Binding-site contacts:
Ligand atom F2 contacts residue MET143 of chain 12.A at 3.3 Å.
Ligand atom C5B contacts residue ILE98 of chain 12.A at 3.5 Å (hydrophobic).
Ligand atom C3A contacts residue LEU217 of chain 12.A at 3.6 Å (hydrophobic).
Ligand atom F2 contacts residue ALA166 of chain 12.A at 3.5 Å.
Ligand atom CM4 contacts residue PHE179 of chain 12.A at 3.5 Å (hydrophobic).
Ligand atom CM6 contacts residue LEU184 of chain 12.A at 3.4 Å (hydrophobic).
Ligand atom C4 contacts residue TYR190 of chain 12.A at 3.6 Å (hydrophobic).
Ligand atom O1 contacts residue MET214 of chain 12.A at 3.5 Å (h-bond).
Ligand atom N1A contacts residue PHE179 of chain 12.A at 3.6 Å.
Ligand atom F1 contacts residue TYR144 of chain 12.A at 3.3 Å.
Ligand atom C6B contacts residue ILE98 of chain 12.A at 3.7 Å (hydrophobic).
Ligand atom C5B contacts residue LEU181 of chain 12.A at 3.5 Å (hydrophobic).
Ligand atom CM4 contacts residue TYR144 of chain 12.A at 3.9 Å (hydrophobic).
Ligand atom O1A contacts residue PHE179 of chain 12.A at 3.3 Å.
Ligand atom C2B contacts residue ILE98 of chain 12.A at 3.7 Å (hydrophobic).
Ligand atom N2 contacts residue MET214 of chain 12.A at 3.8 Å.
Ligand atom CM2 contacts residue ILE77 of chain 12.A at 3.1 Å (hydrophobic).
Ligand atom C6B contacts residue LEU181 of chain 12.A at 3.3 Å (hydrophobic).
Ligand atom N1A contacts residue LEU217 of chain 12.A at 3.3 Å.
Ligand atom F3 contacts residue TYR142 of chain 12.A at 3.8 Å.
Ligand atom C3A contacts residue PHE179 of chain 12.A at 3.1 Å (hydrophobic).
Ligand atom CM3 contacts residue ASN212 of chain 12.A at 3.5 Å.
Ligand atom CM2 contacts residue ILE122 of chain 12.A at 3.8 Å (hydrophobic).
Ligand atom N1A contacts residue MET124 of chain 12.A at 3.5 Å.
Ligand atom C4 contacts residue LEU100 of chain 12.A at 3.7 Å (hydrophobic).
Ligand atom F1 contacts residue ALA166 of chain 12.A at 3.6 Å.
Ligand atom O1A contacts residue MET124 of chain 12.A at 3.2 Å.
Ligand atom C4B contacts residue ILE98 of chain 12.A at 3.8 Å (hydrophobic).
Ligand atom CM6 contacts residue LEU181 of chain 12.A at 3.5 Å (hydrophobic).
Ligand atom F2 contacts residue TYR142 of chain 12.A at 2.8 Å.
Ligand atom C2A contacts residue PHE179 of chain 12.A at 3.6 Å (hydrophobic).
Ligand atom O1B contacts residue ILE98 of chain 12.A at 3.3 Å.
Ligand atom N3A contacts residue PHE179 of chain 12.A at 3.4 Å.
Ligand atom F3 contacts residue VAL168 of chain 12.A at 3.0 Å.
Ligand atom F2 contacts residue TYR144 of chain 12.A at 3.0 Å.
Ligand atom O1A contacts residue LEU217 of chain 12.A at 3.0 Å.
Ligand atom C1B contacts residue ILE98 of chain 12.A at 3.4 Å (hydrophobic).
Ligand atom N3A contacts residue TYR144 of chain 12.A at 3.5 Å.
Ligand atom F3 contacts residue PHE179 of chain 12.A at 3.0 Å.
Ligand atom F1 contacts residue PHE179 of chain 12.A at 3.8 Å.

Sequence of chain 12.A:
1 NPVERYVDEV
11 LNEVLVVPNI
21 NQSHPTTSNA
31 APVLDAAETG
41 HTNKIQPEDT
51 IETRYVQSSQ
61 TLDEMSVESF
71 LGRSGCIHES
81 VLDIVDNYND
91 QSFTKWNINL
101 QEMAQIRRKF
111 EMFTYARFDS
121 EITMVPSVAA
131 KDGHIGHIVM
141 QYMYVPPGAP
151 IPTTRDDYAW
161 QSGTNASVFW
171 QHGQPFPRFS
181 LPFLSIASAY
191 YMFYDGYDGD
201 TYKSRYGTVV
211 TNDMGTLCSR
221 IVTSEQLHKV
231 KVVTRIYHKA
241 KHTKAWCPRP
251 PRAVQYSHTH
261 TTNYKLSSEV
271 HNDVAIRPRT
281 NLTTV

This protein binds this small molecule.
Small molecule (SMILES): Cc1cc(CCCOc2c(C)cc(-c3noc(C(F)(F)F)n3)cc2C)on1